A protein and the small-molecule ligand that binds it are described below.
Small molecule (SMILES): CC(=O)N[C@@H]1[C@@H](O)[C@H](O)[C@@H](CO)O[C@H]1O

Binding-site contacts:
Ligand atom O7 contacts residue MET118 of chain 18.A at 3.5 Å.
Ligand atom O7 contacts residue ASN67 of chain 18.A at 3.0 Å (h-bond).
Ligand atom C2 contacts residue ASN67 of chain 18.A at 2.5 Å.
Ligand atom C8 contacts residue MET118 of chain 18.A at 3.8 Å (hydrophobic).
Ligand atom C1 contacts residue ASN67 of chain 18.A at 1.4 Å.
Ligand atom C7 contacts residue MET118 of chain 18.A at 4.0 Å (hydrophobic).
Ligand atom C7 contacts residue ASN67 of chain 18.A at 3.2 Å.
Ligand atom C4 contacts residue ASN67 of chain 18.A at 4.2 Å.
Ligand atom C5 contacts residue ASN67 of chain 18.A at 3.7 Å.
Ligand atom C8 contacts residue ASN67 of chain 18.A at 4.0 Å.
Ligand atom O5 contacts residue ASN67 of chain 18.A at 2.4 Å (h-bond).
Ligand atom N2 contacts residue ASN67 of chain 18.A at 2.9 Å (h-bond).
Ligand atom C3 contacts residue ASN67 of chain 18.A at 3.8 Å.
Ligand atom C8 contacts residue PHE90 of chain 18.A at 4.0 Å (hydrophobic).

Sequence of chain 18.A:
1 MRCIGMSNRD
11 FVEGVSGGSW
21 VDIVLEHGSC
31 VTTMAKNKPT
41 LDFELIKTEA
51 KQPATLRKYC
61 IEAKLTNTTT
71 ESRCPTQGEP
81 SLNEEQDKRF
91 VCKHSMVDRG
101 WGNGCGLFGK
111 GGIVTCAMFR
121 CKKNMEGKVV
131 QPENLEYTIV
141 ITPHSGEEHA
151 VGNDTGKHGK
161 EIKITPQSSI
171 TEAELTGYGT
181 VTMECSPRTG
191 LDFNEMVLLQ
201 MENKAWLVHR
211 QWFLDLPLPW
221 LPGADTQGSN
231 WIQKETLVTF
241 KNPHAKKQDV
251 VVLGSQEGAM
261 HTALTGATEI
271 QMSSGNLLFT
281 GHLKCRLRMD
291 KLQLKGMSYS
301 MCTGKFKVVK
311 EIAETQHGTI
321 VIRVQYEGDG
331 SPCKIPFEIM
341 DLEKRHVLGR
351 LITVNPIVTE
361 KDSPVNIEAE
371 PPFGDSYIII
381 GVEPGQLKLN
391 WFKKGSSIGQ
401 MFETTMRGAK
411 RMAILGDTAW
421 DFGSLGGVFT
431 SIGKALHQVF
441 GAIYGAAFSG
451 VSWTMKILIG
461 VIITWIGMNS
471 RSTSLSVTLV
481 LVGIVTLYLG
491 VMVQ